A protein and the small-molecule ligand that binds it are described below.
Small molecule (SMILES): CC(=O)N[C@@H]1[C@@H](O)[C@H](O)[C@@H](CO)O[C@H]1O

Sequence of chain 1.C:
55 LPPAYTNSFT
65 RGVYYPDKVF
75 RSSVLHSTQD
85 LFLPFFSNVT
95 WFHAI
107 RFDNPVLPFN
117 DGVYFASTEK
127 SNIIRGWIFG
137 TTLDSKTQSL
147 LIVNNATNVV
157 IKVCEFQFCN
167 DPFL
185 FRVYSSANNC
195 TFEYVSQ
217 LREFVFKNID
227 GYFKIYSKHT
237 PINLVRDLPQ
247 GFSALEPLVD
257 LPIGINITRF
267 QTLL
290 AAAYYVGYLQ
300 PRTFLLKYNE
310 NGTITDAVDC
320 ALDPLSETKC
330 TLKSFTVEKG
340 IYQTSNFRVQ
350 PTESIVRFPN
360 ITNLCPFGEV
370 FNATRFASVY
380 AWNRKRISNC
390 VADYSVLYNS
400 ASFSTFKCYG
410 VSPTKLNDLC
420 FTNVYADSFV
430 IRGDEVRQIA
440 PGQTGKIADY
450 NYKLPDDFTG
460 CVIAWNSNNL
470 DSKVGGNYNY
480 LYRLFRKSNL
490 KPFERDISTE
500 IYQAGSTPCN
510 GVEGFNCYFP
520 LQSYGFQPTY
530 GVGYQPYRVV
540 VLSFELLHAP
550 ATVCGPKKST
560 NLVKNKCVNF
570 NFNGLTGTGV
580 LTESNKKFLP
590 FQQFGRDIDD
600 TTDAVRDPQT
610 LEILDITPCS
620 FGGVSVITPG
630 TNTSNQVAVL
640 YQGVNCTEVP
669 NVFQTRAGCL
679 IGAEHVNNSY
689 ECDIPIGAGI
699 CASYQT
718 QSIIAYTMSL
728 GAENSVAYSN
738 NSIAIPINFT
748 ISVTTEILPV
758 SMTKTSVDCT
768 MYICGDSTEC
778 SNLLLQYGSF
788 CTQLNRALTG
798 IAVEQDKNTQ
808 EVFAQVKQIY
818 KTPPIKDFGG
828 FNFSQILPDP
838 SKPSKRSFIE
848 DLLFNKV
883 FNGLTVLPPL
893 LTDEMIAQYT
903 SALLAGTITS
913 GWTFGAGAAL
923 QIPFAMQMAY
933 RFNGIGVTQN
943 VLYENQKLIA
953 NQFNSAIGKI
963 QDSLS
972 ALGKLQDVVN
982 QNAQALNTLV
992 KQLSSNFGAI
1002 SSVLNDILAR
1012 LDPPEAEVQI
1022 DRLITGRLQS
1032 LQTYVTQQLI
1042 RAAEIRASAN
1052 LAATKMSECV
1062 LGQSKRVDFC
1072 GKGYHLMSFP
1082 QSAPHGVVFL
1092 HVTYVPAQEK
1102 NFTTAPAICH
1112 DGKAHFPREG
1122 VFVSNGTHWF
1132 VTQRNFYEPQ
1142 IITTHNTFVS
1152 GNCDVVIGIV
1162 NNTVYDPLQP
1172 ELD

Binding-site contacts:
Ligand atom C6 contacts residue VAL156 of chain 1.C at 3.6 Å (hydrophobic).
Ligand atom O5 contacts residue ASN154 of chain 1.C at 3.7 Å.
Ligand atom O5 contacts residue ASN151 of chain 1.C at 2.4 Å (h-bond).
Ligand atom C7 contacts residue THR153 of chain 1.C at 3.7 Å.
Ligand atom C8 contacts residue ASN151 of chain 1.C at 4.3 Å.
Ligand atom C5 contacts residue ASN154 of chain 1.C at 3.7 Å.
Ligand atom O5 contacts residue VAL156 of chain 1.C at 3.8 Å.
Ligand atom O6 contacts residue LYS158 of chain 1.C at 4.0 Å.
Ligand atom C8 contacts residue THR153 of chain 1.C at 3.6 Å.
Ligand atom O3 contacts residue THR153 of chain 1.C at 4.4 Å.
Ligand atom N2 contacts residue THR153 of chain 1.C at 2.8 Å (h-bond).
Ligand atom C7 contacts residue ALA152 of chain 1.C at 4.5 Å (hydrophobic).
Ligand atom C3 contacts residue ASN151 of chain 1.C at 3.8 Å.
Ligand atom C1 contacts residue ASN154 of chain 1.C at 3.5 Å.
Ligand atom C2 contacts residue ASN151 of chain 1.C at 2.4 Å.
Ligand atom C1 contacts residue ASN151 of chain 1.C at 1.4 Å.
Ligand atom C5 contacts residue VAL156 of chain 1.C at 3.9 Å (hydrophobic).
Ligand atom C1 contacts residue THR153 of chain 1.C at 3.3 Å.
Ligand atom C5 contacts residue ASN151 of chain 1.C at 3.7 Å.
Ligand atom O6 contacts residue VAL156 of chain 1.C at 3.7 Å.
Ligand atom C7 contacts residue ASN151 of chain 1.C at 3.2 Å.
Ligand atom C4 contacts residue ASN151 of chain 1.C at 4.2 Å.
Ligand atom C8 contacts residue ALA152 of chain 1.C at 3.7 Å (hydrophobic).
Ligand atom C3 contacts residue THR153 of chain 1.C at 3.6 Å.
Ligand atom N2 contacts residue ASN151 of chain 1.C at 2.8 Å (h-bond).
Ligand atom O7 contacts residue ASN151 of chain 1.C at 3.1 Å (h-bond).
Ligand atom C2 contacts residue THR153 of chain 1.C at 3.3 Å.